The small molecule below binds the protein below.
Small molecule (SMILES): CC(=O)N[C@H]1[C@H](O[C@H]2[C@H](O)[C@@H](NC(C)=O)CO[C@@H]2CO)O[C@H](CO)[C@@H](O)[C@@H]1O

Binding-site contacts:
Ligand atom N2 contacts residue ASN1093 of chain 1.A at 3.0 Å (h-bond).
Ligand atom O7 contacts residue ASN1093 of chain 1.A at 3.5 Å (h-bond).
Ligand atom O7 contacts residue SER723 of chain 1.A at 4.5 Å.
Ligand atom C7 contacts residue ALA725 of chain 1.A at 4.2 Å (hydrophobic).
Ligand atom C6 contacts residue ALA725 of chain 1.A at 4.2 Å (hydrophobic).
Ligand atom C5 contacts residue ASN1093 of chain 1.A at 3.6 Å.
Ligand atom C8 contacts residue GLU1091 of chain 1.A at 3.7 Å.
Ligand atom C5 contacts residue ALA725 of chain 1.A at 3.7 Å (hydrophobic).
Ligand atom C8 contacts residue LYS1092 of chain 1.A at 4.3 Å.
Ligand atom C7 contacts residue ASN1093 of chain 1.A at 3.4 Å.
Ligand atom C2 contacts residue ASN1093 of chain 1.A at 2.5 Å.
Ligand atom C8 contacts residue ALA725 of chain 1.A at 4.3 Å (hydrophobic).
Ligand atom O5 contacts residue ASN1093 of chain 1.A at 2.3 Å (h-bond).
Ligand atom O7 contacts residue ALA725 of chain 1.A at 4.1 Å.
Ligand atom C4 contacts residue ASN1093 of chain 1.A at 4.2 Å.
Ligand atom C3 contacts residue ASN1093 of chain 1.A at 3.8 Å.
Ligand atom O4 contacts residue ALA725 of chain 1.A at 4.1 Å.
Ligand atom C4 contacts residue ALA725 of chain 1.A at 4.4 Å (hydrophobic).
Ligand atom C1 contacts residue ASN1093 of chain 1.A at 1.4 Å.

Sequence of chain 1.A:
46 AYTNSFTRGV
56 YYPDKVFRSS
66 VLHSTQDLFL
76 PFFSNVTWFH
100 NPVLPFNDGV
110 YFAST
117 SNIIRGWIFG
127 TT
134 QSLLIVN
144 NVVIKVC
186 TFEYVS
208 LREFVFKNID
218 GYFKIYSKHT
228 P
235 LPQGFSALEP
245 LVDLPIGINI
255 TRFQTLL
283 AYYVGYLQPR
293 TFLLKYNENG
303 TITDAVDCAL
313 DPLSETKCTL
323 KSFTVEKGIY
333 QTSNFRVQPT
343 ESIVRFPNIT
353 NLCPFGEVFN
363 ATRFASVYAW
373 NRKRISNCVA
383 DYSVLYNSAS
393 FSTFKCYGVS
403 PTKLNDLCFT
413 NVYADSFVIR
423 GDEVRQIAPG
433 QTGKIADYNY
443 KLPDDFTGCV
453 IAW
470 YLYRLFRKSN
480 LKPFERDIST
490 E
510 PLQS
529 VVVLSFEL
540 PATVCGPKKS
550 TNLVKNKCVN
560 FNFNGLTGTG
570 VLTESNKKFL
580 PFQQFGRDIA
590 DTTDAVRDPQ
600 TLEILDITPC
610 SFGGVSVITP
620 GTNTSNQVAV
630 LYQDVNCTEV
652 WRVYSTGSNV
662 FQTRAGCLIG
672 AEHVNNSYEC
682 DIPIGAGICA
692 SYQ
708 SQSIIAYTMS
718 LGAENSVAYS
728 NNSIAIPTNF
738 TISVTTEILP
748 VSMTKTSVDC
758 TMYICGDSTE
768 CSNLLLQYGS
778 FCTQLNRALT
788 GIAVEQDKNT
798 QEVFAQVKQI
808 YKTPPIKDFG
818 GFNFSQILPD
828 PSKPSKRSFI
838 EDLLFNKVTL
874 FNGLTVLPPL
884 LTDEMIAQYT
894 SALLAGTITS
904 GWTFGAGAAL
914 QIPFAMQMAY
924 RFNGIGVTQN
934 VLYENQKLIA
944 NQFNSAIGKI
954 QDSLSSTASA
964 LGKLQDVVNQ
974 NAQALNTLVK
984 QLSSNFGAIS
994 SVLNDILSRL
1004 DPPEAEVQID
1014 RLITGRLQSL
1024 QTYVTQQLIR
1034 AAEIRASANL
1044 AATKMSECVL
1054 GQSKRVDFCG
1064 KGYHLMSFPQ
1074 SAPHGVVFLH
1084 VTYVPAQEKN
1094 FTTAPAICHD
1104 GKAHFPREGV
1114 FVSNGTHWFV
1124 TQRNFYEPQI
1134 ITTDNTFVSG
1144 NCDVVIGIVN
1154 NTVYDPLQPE